Binding-site contacts:
Ligand atom N6 contacts residue ASP58 of chain 6.A at 4.3 Å.
Ligand atom O5' contacts residue PRO276 of chain 6.A at 2.8 Å.
Ligand atom C3' contacts residue GLN137 of chain 6.A at 2.6 Å.
Ligand atom OP2 contacts residue PRO276 of chain 6.A at 3.9 Å.
Ligand atom O3' contacts residue TRP60 of chain 6.A at 4.4 Å.
Ligand atom N7 contacts residue TRP60 of chain 6.A at 3.9 Å.
Ligand atom C8 contacts residue TRP60 of chain 6.A at 4.4 Å (hydrophobic).
Ligand atom C2 contacts residue TRP60 of chain 6.A at 3.4 Å (hydrophobic).
Ligand atom OP2 contacts residue GLN137 of chain 6.A at 3.8 Å.
Ligand atom C1' contacts residue TRP60 of chain 6.A at 3.5 Å (hydrophobic).
Ligand atom N9 contacts residue TRP60 of chain 6.A at 3.8 Å.
Ligand atom OP2 contacts residue ARG534 of chain 6.A at 3.6 Å.
Ligand atom C4' contacts residue PRO276 of chain 6.A at 3.7 Å (hydrophobic).
Ligand atom OP1 contacts residue PRO276 of chain 6.A at 3.1 Å.
Ligand atom N1 contacts residue TRP60 of chain 6.A at 3.5 Å.
Ligand atom C4 contacts residue TRP60 of chain 6.A at 3.5 Å (hydrophobic).
Ligand atom C2' contacts residue TRP60 of chain 6.A at 4.1 Å (hydrophobic).
Ligand atom N6 contacts residue GLY57 of chain 6.A at 3.7 Å.
Ligand atom C3' contacts residue PRO276 of chain 6.A at 3.2 Å (hydrophobic).
Ligand atom O3' contacts residue GLN137 of chain 6.A at 2.0 Å (h-bond).
Ligand atom OP1 contacts residue ASN139 of chain 6.A at 3.1 Å (h-bond).
Ligand atom N3 contacts residue TRP60 of chain 6.A at 3.0 Å.
Ligand atom O4' contacts residue TRP60 of chain 6.A at 4.2 Å.
Ligand atom N6 contacts residue TRP60 of chain 6.A at 3.0 Å.
Ligand atom C5' contacts residue PRO276 of chain 6.A at 3.7 Å (hydrophobic).
Ligand atom C1' contacts residue GLN137 of chain 6.A at 4.0 Å.
Ligand atom P contacts residue GLN137 of chain 6.A at 3.5 Å.
Ligand atom O5' contacts residue TRP60 of chain 6.A at 3.8 Å.
Ligand atom C5 contacts residue TRP60 of chain 6.A at 3.8 Å (hydrophobic).
Ligand atom C4' contacts residue GLN137 of chain 6.A at 4.1 Å.
Ligand atom O5' contacts residue GLN137 of chain 6.A at 4.3 Å.
Ligand atom P contacts residue PRO276 of chain 6.A at 3.8 Å.
Ligand atom C2' contacts residue GLN137 of chain 6.A at 2.9 Å.
Ligand atom O3' contacts residue PRO276 of chain 6.A at 3.4 Å.
Ligand atom OP1 contacts residue GLN137 of chain 6.A at 4.4 Å.
Ligand atom OP1 contacts residue ASN275 of chain 6.A at 4.5 Å.
Ligand atom OP2 contacts residue ASN139 of chain 6.A at 3.3 Å (h-bond).
Ligand atom OP2 contacts residue TRP60 of chain 6.A at 4.4 Å.
Ligand atom P contacts residue ASN139 of chain 6.A at 3.7 Å.
Ligand atom C6 contacts residue TRP60 of chain 6.A at 3.4 Å (hydrophobic).

Sequence of chain 6.A:
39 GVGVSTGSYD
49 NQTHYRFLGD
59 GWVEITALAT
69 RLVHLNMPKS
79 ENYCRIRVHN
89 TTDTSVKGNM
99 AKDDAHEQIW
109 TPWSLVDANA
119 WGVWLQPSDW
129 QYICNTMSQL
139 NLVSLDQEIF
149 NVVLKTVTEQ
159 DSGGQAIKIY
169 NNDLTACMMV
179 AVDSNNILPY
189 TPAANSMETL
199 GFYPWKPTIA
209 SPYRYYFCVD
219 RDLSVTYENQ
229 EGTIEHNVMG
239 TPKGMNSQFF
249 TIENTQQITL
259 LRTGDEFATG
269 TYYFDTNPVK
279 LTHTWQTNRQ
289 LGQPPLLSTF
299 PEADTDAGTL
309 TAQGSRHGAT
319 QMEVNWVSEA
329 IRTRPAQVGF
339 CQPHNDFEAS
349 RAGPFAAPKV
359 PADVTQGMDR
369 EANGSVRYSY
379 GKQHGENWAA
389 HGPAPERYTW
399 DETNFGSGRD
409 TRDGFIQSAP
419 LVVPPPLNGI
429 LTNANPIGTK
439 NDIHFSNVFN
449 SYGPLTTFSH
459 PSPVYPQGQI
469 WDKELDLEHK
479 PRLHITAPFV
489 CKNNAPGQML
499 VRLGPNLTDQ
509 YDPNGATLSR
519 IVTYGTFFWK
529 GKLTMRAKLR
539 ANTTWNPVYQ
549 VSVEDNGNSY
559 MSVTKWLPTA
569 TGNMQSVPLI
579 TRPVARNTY

The protein below binds the small molecule below.
Small molecule (SMILES): N=c1ccn([C@H]2C[C@H](O[P](=O)(O)OC[C@H]3O[C@@H](n4cnc5c(N)ncnc54)C[C@@H]3O[P](=O)(O)OC[C@H]3O[C@@H](n4cnc5c(N)ncnc54)C[C@@H]3O[P](=O)(O)OC[C@H]3O[C@@H](n4cnc5c(N)ncnc54)C[C@@H]3O)[C@@H](COP(=O)=O)O2)c(=O)[nH]1